Binding-site contacts:
Ligand atom CBD contacts residue CYS61 of chain 1.B at 3.0 Å (hydrophobic).
Ligand atom O2C contacts residue ARG129 of chain 1.B at 2.9 Å (salt-bridge).
Ligand atom C2A contacts residue PHE62 of chain 1.A at 3.5 Å (hydrophobic).
Ligand atom OD contacts residue CYS61 of chain 1.B at 3.3 Å (h-bond).
Ligand atom C4B contacts residue THR137 of chain 1.B at 3.3 Å.
Ligand atom C4D contacts residue CYS61 of chain 1.B at 3.3 Å (hydrophobic).
Ligand atom CMA contacts residue PHE62 of chain 1.A at 3.5 Å (hydrophobic).
Ligand atom C4A contacts residue PHE62 of chain 1.A at 3.4 Å (hydrophobic).
Ligand atom CAA contacts residue LEU61 of chain 1.I at 3.4 Å (hydrophobic).
Ligand atom O1B contacts residue GLY63 of chain 1.A at 3.5 Å (h-bond).
Ligand atom CAA contacts residue PHE62 of chain 1.A at 3.4 Å (hydrophobic).
Ligand atom ND contacts residue LYS60 of chain 1.I at 3.5 Å.
Ligand atom OA contacts residue GLN147 of chain 1.B at 3.4 Å (h-bond).
Ligand atom CAD contacts residue CYS61 of chain 1.B at 1.9 Å (hydrophobic).
Ligand atom OA contacts residue LYS149 of chain 1.B at 3.0 Å (salt-bridge).
Ligand atom NB contacts residue ASP54 of chain 1.B at 2.8 Å (salt-bridge).
Ligand atom C3A contacts residue LEU61 of chain 1.I at 3.5 Å (hydrophobic).
Ligand atom C4D contacts residue LYS60 of chain 1.I at 3.6 Å.
Ligand atom CBA contacts residue CYS50 of chain 1.B at 1.8 Å (hydrophobic).
Ligand atom C3D contacts residue CYS61 of chain 1.B at 2.8 Å (hydrophobic).
Ligand atom CMD contacts residue ASP54 of chain 1.B at 3.6 Å.
Ligand atom NA contacts residue PHE62 of chain 1.A at 3.5 Å.
Ligand atom C3A contacts residue PHE62 of chain 1.A at 3.3 Å (hydrophobic).
Ligand atom CBB contacts residue ASN145 of chain 1.B at 3.6 Å.
Ligand atom CAD contacts residue TYR57 of chain 1.I at 3.3 Å (hydrophobic).
Ligand atom CBA contacts residue ILE51 of chain 1.B at 3.6 Å (hydrophobic).
Ligand atom C3B contacts residue THR137 of chain 1.B at 3.6 Å.
Ligand atom NB contacts residue THR137 of chain 1.B at 3.3 Å (h-bond).
Ligand atom C1B contacts residue THR137 of chain 1.B at 3.5 Å.
Ligand atom OA contacts residue GLN148 of chain 1.B at 3.0 Å (h-bond).
Ligand atom CMC contacts residue ARG129 of chain 1.B at 3.6 Å.
Ligand atom CHC contacts residue ASP54 of chain 1.B at 3.6 Å.
Ligand atom NC contacts residue ALA64 of chain 1.A at 3.3 Å.
Ligand atom CAD contacts residue TYR57 of chain 1.A at 3.3 Å (hydrophobic).
Ligand atom CAB contacts residue ALA136 of chain 1.B at 3.6 Å (hydrophobic).
Ligand atom OA contacts residue SER146 of chain 1.B at 3.4 Å.
Ligand atom CAA contacts residue CYS50 of chain 1.B at 2.9 Å (hydrophobic).
Ligand atom NC contacts residue ASP54 of chain 1.B at 2.8 Å (salt-bridge).
Ligand atom C3D contacts residue LYS60 of chain 1.I at 3.6 Å.
Ligand atom O1C contacts residue ALA136 of chain 1.B at 3.5 Å.

Sequence of chain 1.B:
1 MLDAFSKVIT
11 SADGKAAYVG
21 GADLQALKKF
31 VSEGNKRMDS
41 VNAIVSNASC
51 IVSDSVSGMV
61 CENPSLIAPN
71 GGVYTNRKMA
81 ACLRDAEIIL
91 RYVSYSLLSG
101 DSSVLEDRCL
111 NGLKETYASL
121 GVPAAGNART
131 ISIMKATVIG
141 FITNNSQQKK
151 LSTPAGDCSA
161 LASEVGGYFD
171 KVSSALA

Sequence of chain 1.A:
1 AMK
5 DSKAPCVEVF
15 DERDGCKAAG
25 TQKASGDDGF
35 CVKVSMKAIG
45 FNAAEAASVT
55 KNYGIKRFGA

A small-molecule ligand and the protein it binds are described below.
Small molecule (SMILES): CCC1=C(C)[C@@H](CC2=N/C(=C\c3[nH]c(/C=C4\NC(=O)C(C)=C4CC)c(C)c3CCC(=O)O)C(CCC(=O)O)=C2C)NC1=O

Sequence of chain 1.I:
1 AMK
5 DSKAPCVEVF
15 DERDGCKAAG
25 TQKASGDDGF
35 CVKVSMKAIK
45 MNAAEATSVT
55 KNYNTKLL